Sequence of chain 1.C:
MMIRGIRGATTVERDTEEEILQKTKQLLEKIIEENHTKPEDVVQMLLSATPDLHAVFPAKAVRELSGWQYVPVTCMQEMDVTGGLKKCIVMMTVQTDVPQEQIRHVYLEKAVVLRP

Sequence of chain 1.A:
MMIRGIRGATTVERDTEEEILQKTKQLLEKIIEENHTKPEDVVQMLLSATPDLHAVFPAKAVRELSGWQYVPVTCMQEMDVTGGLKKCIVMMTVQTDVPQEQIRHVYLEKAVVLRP

A small-molecule ligand and the protein it binds are described below.
Small molecule (SMILES): O=C(O)[C@@H]1C[C@]2(C(=O)O)C=C[C@@H](O)[C@@H](C2)O1

Binding-site contacts:
Ligand atom C5 contacts residue PHE57 of chain 1.C at 3.9 Å (hydrophobic).
Ligand atom C2 contacts residue VAL73 of chain 1.C at 3.8 Å (hydrophobic).
Ligand atom O5 contacts residue CIR90 of chain 1.A at 4.0 Å.
Ligand atom O3 contacts residue ARG7 of chain 1.A at 2.7 Å (salt-bridge).
Ligand atom C5 contacts residue GLU78 of chain 1.A at 4.0 Å.
Ligand atom O5 contacts residue THR74 of chain 1.C at 3.5 Å (h-bond).
Ligand atom C10 contacts residue ARG63 of chain 1.C at 3.4 Å.
Ligand atom O5 contacts residue PHE57 of chain 1.C at 3.9 Å.
Ligand atom C4 contacts residue ARG7 of chain 1.A at 4.1 Å.
Ligand atom O3 contacts residue LEU115 of chain 1.A at 4.0 Å.
Ligand atom C11 contacts residue LEU115 of chain 1.A at 4.1 Å (hydrophobic).
Ligand atom O3 contacts residue CIR90 of chain 1.A at 2.9 Å (h-bond).
Ligand atom C10 contacts residue ALA59 of chain 1.C at 3.7 Å (hydrophobic).
Ligand atom C4 contacts residue THR74 of chain 1.C at 3.7 Å.
Ligand atom O2 contacts residue ALA59 of chain 1.C at 3.2 Å.
Ligand atom O5 contacts residue CYS75 of chain 1.C at 3.1 Å (h-bond).
Ligand atom C11 contacts residue CIR90 of chain 1.A at 3.9 Å.
Ligand atom C4 contacts residue CIR90 of chain 1.A at 3.5 Å.
Ligand atom O1 contacts residue ARG63 of chain 1.C at 4.1 Å.
Ligand atom C2 contacts residue ALA59 of chain 1.C at 3.8 Å (hydrophobic).
Ligand atom C11 contacts residue ARG7 of chain 1.A at 3.2 Å.
Ligand atom C8 contacts residue CIR90 of chain 1.A at 4.1 Å.
Ligand atom O4 contacts residue TYR108 of chain 1.A at 3.4 Å (h-bond).
Ligand atom C8 contacts residue LEU115 of chain 1.A at 3.9 Å (hydrophobic).
Ligand atom C2 contacts residue ARG7 of chain 1.A at 4.1 Å.
Ligand atom O4 contacts residue ARG7 of chain 1.A at 3.0 Å (salt-bridge).
Ligand atom C5 contacts residue CIR90 of chain 1.A at 3.6 Å.
Ligand atom O2 contacts residue ARG63 of chain 1.C at 2.3 Å (salt-bridge).
Ligand atom O5 contacts residue GLU78 of chain 1.A at 2.7 Å (salt-bridge).
Ligand atom O7 contacts residue CIR90 of chain 1.A at 3.0 Å (h-bond).
Ligand atom O7 contacts residue LEU115 of chain 1.A at 4.1 Å.
Ligand atom C4 contacts residue GLU78 of chain 1.A at 3.6 Å.
Ligand atom C3 contacts residue THR74 of chain 1.C at 3.6 Å.
Ligand atom O1 contacts residue LYS60 of chain 1.C at 3.9 Å.
Ligand atom C3 contacts residue VAL73 of chain 1.C at 3.4 Å (hydrophobic).
Ligand atom C6 contacts residue PHE57 of chain 1.C at 3.3 Å (hydrophobic).
Ligand atom O2 contacts residue LYS60 of chain 1.C at 3.7 Å.
Ligand atom O1 contacts residue PHE57 of chain 1.C at 3.9 Å.
Ligand atom C10 contacts residue LYS60 of chain 1.C at 4.1 Å.
Ligand atom C3 contacts residue ARG7 of chain 1.A at 3.5 Å.